Sequence of chain 1.C:
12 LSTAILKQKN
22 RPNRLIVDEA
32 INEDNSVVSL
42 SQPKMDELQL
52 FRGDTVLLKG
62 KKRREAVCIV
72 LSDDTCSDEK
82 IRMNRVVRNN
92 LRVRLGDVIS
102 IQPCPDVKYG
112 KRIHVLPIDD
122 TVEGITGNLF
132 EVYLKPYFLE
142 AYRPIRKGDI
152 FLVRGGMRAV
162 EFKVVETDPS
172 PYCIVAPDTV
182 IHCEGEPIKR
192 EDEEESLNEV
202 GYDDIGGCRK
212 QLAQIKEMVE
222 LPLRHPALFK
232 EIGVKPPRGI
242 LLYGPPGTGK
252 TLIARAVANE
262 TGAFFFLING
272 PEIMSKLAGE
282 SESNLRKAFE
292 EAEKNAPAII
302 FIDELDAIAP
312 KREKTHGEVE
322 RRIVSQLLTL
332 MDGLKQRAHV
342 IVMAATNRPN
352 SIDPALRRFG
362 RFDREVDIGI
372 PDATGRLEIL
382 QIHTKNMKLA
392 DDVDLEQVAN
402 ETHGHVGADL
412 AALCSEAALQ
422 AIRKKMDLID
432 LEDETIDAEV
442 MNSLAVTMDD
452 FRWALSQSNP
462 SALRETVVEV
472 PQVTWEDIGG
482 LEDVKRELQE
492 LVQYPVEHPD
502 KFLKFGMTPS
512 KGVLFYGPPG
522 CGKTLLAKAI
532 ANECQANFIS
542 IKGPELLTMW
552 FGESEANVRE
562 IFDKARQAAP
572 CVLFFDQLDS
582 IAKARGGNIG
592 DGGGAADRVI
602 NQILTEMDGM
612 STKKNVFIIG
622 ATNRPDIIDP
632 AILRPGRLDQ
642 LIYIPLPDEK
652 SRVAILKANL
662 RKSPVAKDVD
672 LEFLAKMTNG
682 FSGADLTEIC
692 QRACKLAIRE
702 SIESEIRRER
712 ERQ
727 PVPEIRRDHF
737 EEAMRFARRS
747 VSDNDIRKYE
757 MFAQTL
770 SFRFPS

The protein below binds the small molecule below.
Small molecule (SMILES): Cc1cc(OCc2nnc(SC3CCCC3)n2-c2cccnc2)ccc1-c1ccc(S(C)(=O)=O)cc1

Binding-site contacts:
Ligand atom C15 contacts residue LYS615 of chain 1.C at 3.7 Å.
Ligand atom C22 contacts residue LYS615 of chain 1.C at 3.5 Å.
Ligand atom C24 contacts residue SER511 of chain 1.C at 3.3 Å.
Ligand atom C24 contacts residue LEU492 of chain 1.C at 3.8 Å (hydrophobic).
Ligand atom C24 contacts residue PHE618 of chain 1.C at 3.7 Å (hydrophobic).
Ligand atom N3 contacts residue PRO496 of chain 1.C at 3.4 Å.
Ligand atom N1 contacts residue LYS615 of chain 1.C at 3.7 Å.
Ligand atom N1 contacts residue VAL497 of chain 1.C at 3.6 Å.
Ligand atom C8 contacts residue MET508 of chain 1.C at 3.5 Å (hydrophobic).
Ligand atom C7 contacts residue PRO510 of chain 1.C at 3.8 Å (hydrophobic).
Ligand atom C16 contacts residue ASN616 of chain 1.C at 3.7 Å.
Ligand atom C20 contacts residue VAL573 of chain 1.C at 3.7 Å (hydrophobic).
Ligand atom C26 contacts residue LYS615 of chain 1.C at 3.2 Å.
Ligand atom O1 contacts residue THR509 of chain 1.C at 3.2 Å (h-bond).
Ligand atom N3 contacts residue VAL493 of chain 1.C at 3.7 Å.
Ligand atom C21 contacts residue ASN616 of chain 1.C at 3.6 Å.
Ligand atom S1 contacts residue LYS615 of chain 1.C at 3.7 Å.
Ligand atom C15 contacts residue VAL497 of chain 1.C at 3.6 Å (hydrophobic).
Ligand atom C16 contacts residue VAL497 of chain 1.C at 3.5 Å (hydrophobic).
Ligand atom C6 contacts residue PRO510 of chain 1.C at 3.5 Å (hydrophobic).
Ligand atom C9 contacts residue MET508 of chain 1.C at 3.3 Å (hydrophobic).
Ligand atom N2 contacts residue LYS615 of chain 1.C at 3.2 Å (salt-bridge).
Ligand atom C5 contacts residue PRO510 of chain 1.C at 3.6 Å (hydrophobic).
Ligand atom N3 contacts residue LEU492 of chain 1.C at 3.2 Å (h-bond).
Ligand atom O contacts residue GLY507 of chain 1.C at 3.4 Å.
Ligand atom C19 contacts residue VAL493 of chain 1.C at 3.8 Å (hydrophobic).
Ligand atom C25 contacts residue LYS512 of chain 1.C at 3.8 Å.
Ligand atom C16 contacts residue LYS615 of chain 1.C at 3.2 Å.
Ligand atom C23 contacts residue PRO496 of chain 1.C at 3.7 Å (hydrophobic).
Ligand atom C8 contacts residue PRO510 of chain 1.C at 3.5 Å (hydrophobic).
Ligand atom N1 contacts residue ASN616 of chain 1.C at 3.4 Å.
Ligand atom C21 contacts residue CYS572 of chain 1.C at 3.4 Å (hydrophobic).
Ligand atom C23 contacts residue VAL493 of chain 1.C at 3.3 Å (hydrophobic).
Ligand atom O2 contacts residue LYS615 of chain 1.C at 3.7 Å.
Ligand atom N2 contacts residue VAL497 of chain 1.C at 3.6 Å.
Ligand atom C contacts residue PRO500 of chain 1.C at 3.5 Å (hydrophobic).
Ligand atom N3 contacts residue PHE618 of chain 1.C at 3.8 Å.
Ligand atom C19 contacts residue CYS535 of chain 1.C at 3.6 Å (hydrophobic).
Ligand atom C17 contacts residue ASN616 of chain 1.C at 3.4 Å.
Ligand atom N contacts residue VAL497 of chain 1.C at 3.5 Å.